Binding-site contacts:
Ligand atom C36 contacts residue ZCM1 of chain 1.J at 3.2 Å.
Ligand atom C26 contacts residue ZCM1 of chain 1.J at 3.5 Å.
Ligand atom O47 contacts residue LYS136 of chain 1.B at 3.0 Å (salt-bridge).
Ligand atom O10 contacts residue ZCM1 of chain 1.J at 2.3 Å.
Ligand atom N45 contacts residue ZCM1 of chain 1.J at 3.5 Å.
Ligand atom C44 contacts residue TRP81 of chain 1.B at 3.5 Å (hydrophobic).
Ligand atom C33 contacts residue TRP81 of chain 1.B at 3.5 Å (hydrophobic).
Ligand atom N27 contacts residue ZCM1 of chain 1.J at 3.3 Å.
Ligand atom C41 contacts residue TRP81 of chain 1.B at 3.2 Å (hydrophobic).
Ligand atom O51 contacts residue ZCM1 of chain 1.J at 2.6 Å.
Ligand atom C37 contacts residue LYS136 of chain 1.B at 3.5 Å.
Ligand atom C38 contacts residue SO41 of chain 1.M at 3.5 Å.
Ligand atom O47 contacts residue TRP81 of chain 1.B at 3.6 Å.
Ligand atom C44 contacts residue LYS127 of chain 1.B at 3.5 Å.
Ligand atom O51 contacts residue LYS127 of chain 1.B at 3.2 Å (salt-bridge).
Ligand atom C42 contacts residue TYR102 of chain 1.B at 3.4 Å (hydrophobic).
Ligand atom N35 contacts residue ZCM1 of chain 1.J at 3.3 Å.
Ligand atom C4 contacts residue ZCM1 of chain 1.J at 3.1 Å.
Ligand atom O49 contacts residue LYS127 of chain 1.B at 3.1 Å (salt-bridge).
Ligand atom O50 contacts residue ZCM1 of chain 1.J at 2.6 Å.
Ligand atom N45 contacts residue TRP81 of chain 1.B at 3.4 Å.
Ligand atom N32 contacts residue TRP81 of chain 1.B at 3.6 Å.
Ligand atom C36 contacts residue LYS136 of chain 1.B at 3.3 Å.
Ligand atom C44 contacts residue ZCM1 of chain 1.J at 3.4 Å.
Ligand atom O47 contacts residue ZCM1 of chain 1.J at 2.4 Å.
Ligand atom N3 contacts residue ZCM1 of chain 1.J at 3.0 Å.
Ligand atom C12 contacts residue ILE43 of chain 1.B at 3.1 Å (hydrophobic).
Ligand atom O9 contacts residue ZCM1 of chain 1.J at 2.5 Å.
Ligand atom O49 contacts residue ZCM1 of chain 1.J at 2.8 Å.
Ligand atom C42 contacts residue TRP81 of chain 1.B at 3.4 Å (hydrophobic).
Ligand atom C38 contacts residue TYR54 of chain 1.B at 3.5 Å (hydrophobic).
Ligand atom C38 contacts residue SER70 of chain 1.B at 3.6 Å.
Ligand atom O46 contacts residue ZCM1 of chain 1.J at 2.6 Å.
Ligand atom C40 contacts residue TRP81 of chain 1.B at 3.3 Å (hydrophobic).
Ligand atom O48 contacts residue ZCM1 of chain 1.J at 2.3 Å.
Ligand atom C37 contacts residue SO41 of chain 1.M at 3.2 Å.
Ligand atom O53 contacts residue TRP81 of chain 1.B at 3.6 Å.
Ligand atom O9 contacts residue TYR108 of chain 1.B at 3.0 Å (h-bond).
Ligand atom O10 contacts residue LYS136 of chain 1.B at 3.5 Å (salt-bridge).
Ligand atom C43 contacts residue LYS127 of chain 1.B at 3.6 Å.

Sequence of chain 1.B:
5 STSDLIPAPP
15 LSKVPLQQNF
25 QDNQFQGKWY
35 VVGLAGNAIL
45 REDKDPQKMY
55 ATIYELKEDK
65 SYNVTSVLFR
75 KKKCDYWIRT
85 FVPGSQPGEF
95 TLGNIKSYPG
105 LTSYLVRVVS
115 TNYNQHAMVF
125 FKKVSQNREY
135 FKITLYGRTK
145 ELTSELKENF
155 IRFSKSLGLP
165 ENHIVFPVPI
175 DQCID

A small-molecule ligand and the protein it binds are described below.
Small molecule (SMILES): O=C(NCCCN(CCCCN(CCCNC(=O)c1cccc(=O)n1O)C(=O)c1cccc(=O)n1O)C(=O)c1cccc(=O)n1O)c1cccc(=O)n1O